Binding-site contacts:
Ligand atom N39 contacts residue LEU28 of chain 1.A at 3.6 Å.
Ligand atom C7 contacts residue ASP159 of chain 1.A at 3.3 Å.
Ligand atom C2 contacts residue LEU28 of chain 1.A at 3.4 Å (hydrophobic).
Ligand atom N39 contacts residue MET97 of chain 1.A at 3.2 Å (h-bond).
Ligand atom C31 contacts residue THR94 of chain 1.A at 3.4 Å.
Ligand atom C16 contacts residue ASP159 of chain 1.A at 3.4 Å.
Ligand atom C23 contacts residue TYR171 of chain 1.A at 3.4 Å (hydrophobic).
Ligand atom N39 contacts residue ALA98 of chain 1.A at 3.5 Å (h-bond).
Ligand atom N33 contacts residue LEU28 of chain 1.A at 3.6 Å.
Ligand atom C34 contacts residue MET97 of chain 1.A at 3.5 Å (hydrophobic).
Ligand atom C14 contacts residue ASN146 of chain 1.A at 3.7 Å.
Ligand atom C2 contacts residue VAL36 of chain 1.A at 3.5 Å (hydrophobic).
Ligand atom C25 contacts residue SER163 of chain 1.A at 3.6 Å.
Ligand atom C12 contacts residue ASP159 of chain 1.A at 3.7 Å.
Ligand atom C31 contacts residue LEU148 of chain 1.A at 3.5 Å (hydrophobic).
Ligand atom N27 contacts residue ALA48 of chain 1.A at 3.7 Å.
Ligand atom N4 contacts residue THR30 of chain 1.A at 3.4 Å (h-bond).
Ligand atom F21 contacts residue ASP159 of chain 1.A at 3.4 Å.
Ligand atom N4 contacts residue VAL36 of chain 1.A at 3.7 Å.
Ligand atom C25 contacts residue VAL166 of chain 1.A at 3.6 Å (hydrophobic).
Ligand atom N33 contacts residue MET97 of chain 1.A at 3.1 Å (h-bond).
Ligand atom C1 contacts residue VAL36 of chain 1.A at 3.7 Å (hydrophobic).
Ligand atom C38 contacts residue ALA98 of chain 1.A at 3.3 Å (hydrophobic).
Ligand atom N4 contacts residue GLY31 of chain 1.A at 3.5 Å.
Ligand atom C31 contacts residue ALA48 of chain 1.A at 3.5 Å (hydrophobic).
Ligand atom O8 contacts residue ASP159 of chain 1.A at 3.3 Å (salt-bridge).
Ligand atom C25 contacts residue LEU162 of chain 1.A at 3.5 Å (hydrophobic).
Ligand atom C31 contacts residue GLU95 of chain 1.A at 3.2 Å.
Ligand atom C3 contacts residue VAL36 of chain 1.A at 3.6 Å (hydrophobic).
Ligand atom N10 contacts residue GLY31 of chain 1.A at 3.7 Å.
Ligand atom C34 contacts residue LEU28 of chain 1.A at 3.7 Å (hydrophobic).
Ligand atom N27 contacts residue LEU148 of chain 1.A at 3.5 Å.
Ligand atom F21 contacts residue PHE33 of chain 1.A at 3.2 Å.
Ligand atom C3 contacts residue THR30 of chain 1.A at 3.7 Å.
Ligand atom C17 contacts residue PHE33 of chain 1.A at 3.6 Å (hydrophobic).
Ligand atom C24 contacts residue ASP159 of chain 1.A at 3.4 Å.
Ligand atom C29 contacts residue LEU28 of chain 1.A at 3.6 Å (hydrophobic).
Ligand atom C19 contacts residue ASN146 of chain 1.A at 3.7 Å.
Ligand atom O32 contacts residue MET97 of chain 1.A at 2.8 Å (h-bond).
Ligand atom C34 contacts residue GLY100 of chain 1.A at 3.7 Å.

The small molecule below binds the protein below.
Small molecule (SMILES): CN1CCC(c2ccc(Nc3cc(-c4ccnc(-n5ncc6cc(C(C)(C)C)cc(F)c6c5=O)c4CO)nn(C)c3=O)nc2)CC1

Sequence of chain 1.A:
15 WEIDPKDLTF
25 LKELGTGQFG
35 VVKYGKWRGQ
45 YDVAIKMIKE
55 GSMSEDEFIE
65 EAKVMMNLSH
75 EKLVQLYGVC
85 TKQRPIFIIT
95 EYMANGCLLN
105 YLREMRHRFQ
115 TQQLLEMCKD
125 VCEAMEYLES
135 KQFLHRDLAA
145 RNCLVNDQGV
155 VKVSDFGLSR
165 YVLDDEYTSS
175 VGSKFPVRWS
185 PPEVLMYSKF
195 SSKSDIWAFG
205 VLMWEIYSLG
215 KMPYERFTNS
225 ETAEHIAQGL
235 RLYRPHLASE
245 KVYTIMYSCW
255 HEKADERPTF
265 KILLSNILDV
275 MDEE